Sequence of chain 1.C:
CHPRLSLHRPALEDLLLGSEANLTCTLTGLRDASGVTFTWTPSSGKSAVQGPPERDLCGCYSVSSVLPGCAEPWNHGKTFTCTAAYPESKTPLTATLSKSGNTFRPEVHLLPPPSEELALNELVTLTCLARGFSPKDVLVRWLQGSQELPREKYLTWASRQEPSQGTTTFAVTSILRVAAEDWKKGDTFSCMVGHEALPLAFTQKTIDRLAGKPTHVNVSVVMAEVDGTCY

Binding-site contacts:
Ligand atom C4 contacts residue ASN144 of chain 1.C at 4.2 Å.
Ligand atom O5 contacts residue ASN144 of chain 1.C at 2.4 Å (h-bond).
Ligand atom C1 contacts residue PRO190 of chain 1.C at 4.5 Å (hydrophobic).
Ligand atom C5 contacts residue PRO190 of chain 1.C at 4.2 Å (hydrophobic).
Ligand atom C1 contacts residue ASN144 of chain 1.C at 1.4 Å.
Ligand atom N2 contacts residue ASN144 of chain 1.C at 2.9 Å (h-bond).
Ligand atom O7 contacts residue ASN144 of chain 1.C at 3.8 Å.
Ligand atom C7 contacts residue ASN144 of chain 1.C at 3.5 Å.
Ligand atom C3 contacts residue ASN144 of chain 1.C at 3.8 Å.
Ligand atom C6 contacts residue PRO190 of chain 1.C at 4.1 Å (hydrophobic).
Ligand atom C8 contacts residue GLU142 of chain 1.C at 4.3 Å.
Ligand atom O5 contacts residue PRO190 of chain 1.C at 3.9 Å.
Ligand atom C5 contacts residue ASN144 of chain 1.C at 3.6 Å.
Ligand atom N2 contacts residue GLU142 of chain 1.C at 4.2 Å.
Ligand atom C2 contacts residue ASN144 of chain 1.C at 2.5 Å.
Ligand atom C8 contacts residue ASP136 of chain 1.C at 4.0 Å.

A small-molecule ligand and the protein it binds are described below.
Small molecule (SMILES): CC(=O)N[C@H]1[C@H](O[C@H]2[C@H](O)[C@@H](NC(C)=O)CO[C@@H]2CO)O[C@H](CO)[C@@H](O)[C@@H]1O